This protein binds this small molecule.
Small molecule (SMILES): Cc1ccc(Oc2nc3cc(-c4ccc5c(ccn5C)c4)c(Cl)cc3[nH]2)cc1C(=O)O

Sequence of chain 1.A:
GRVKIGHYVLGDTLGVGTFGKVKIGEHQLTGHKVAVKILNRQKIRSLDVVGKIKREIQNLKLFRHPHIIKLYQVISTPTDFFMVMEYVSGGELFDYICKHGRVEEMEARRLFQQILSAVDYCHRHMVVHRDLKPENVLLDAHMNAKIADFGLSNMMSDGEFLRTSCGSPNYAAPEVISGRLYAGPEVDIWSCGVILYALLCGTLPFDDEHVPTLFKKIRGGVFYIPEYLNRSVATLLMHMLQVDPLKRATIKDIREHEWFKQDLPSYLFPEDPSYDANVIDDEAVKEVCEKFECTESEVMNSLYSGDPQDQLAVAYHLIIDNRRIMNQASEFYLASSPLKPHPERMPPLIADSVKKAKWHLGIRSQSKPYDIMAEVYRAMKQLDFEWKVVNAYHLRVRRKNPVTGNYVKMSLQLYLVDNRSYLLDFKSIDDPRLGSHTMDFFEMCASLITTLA

Binding-site contacts:
Ligand atom O25 contacts residue ASN48 of chain 1.A at 3.6 Å.
Ligand atom C31 contacts residue ARG99 of chain 1.B at 3.8 Å.
Ligand atom C3 contacts residue VAL129 of chain 1.B at 3.7 Å (hydrophobic).
Ligand atom N21 contacts residue ASP88 of chain 1.A at 2.7 Å (salt-bridge).
Ligand atom C13 contacts residue ARG99 of chain 1.B at 3.5 Å.
Ligand atom C11 contacts residue ARG99 of chain 1.B at 3.8 Å.
Ligand atom C5 contacts residue VAL129 of chain 1.B at 3.6 Å (hydrophobic).
Ligand atom C7 contacts residue ILE46 of chain 1.A at 3.8 Å (hydrophobic).
Ligand atom C30 contacts residue LYS51 of chain 1.A at 3.1 Å.
Ligand atom C1 contacts residue SEP124 of chain 1.B at 3.4 Å.
Ligand atom C28 contacts residue GLY28 of chain 1.A at 3.8 Å.
Ligand atom C31 contacts residue LYS51 of chain 1.A at 3.5 Å.
Ligand atom C23 contacts residue ARG99 of chain 1.B at 3.5 Å.
Ligand atom CL1 contacts residue VAL129 of chain 1.B at 3.5 Å.
Ligand atom N22 contacts residue ARG99 of chain 1.B at 3.5 Å.
Ligand atom C8 contacts residue LEU18 of chain 1.A at 3.5 Å (hydrophobic).
Ligand atom N21 contacts residue ILE46 of chain 1.A at 3.4 Å.
Ligand atom C23 contacts residue ASP88 of chain 1.A at 3.7 Å.
Ligand atom C4 contacts residue ASN127 of chain 1.B at 3.8 Å.
Ligand atom C12 contacts residue ARG99 of chain 1.B at 3.6 Å.
Ligand atom C5 contacts residue LYS31 of chain 1.A at 3.8 Å.
Ligand atom C3 contacts residue ASN127 of chain 1.B at 3.8 Å.
Ligand atom C14 contacts residue ASN127 of chain 1.B at 3.6 Å.
Ligand atom C8 contacts residue LYS31 of chain 1.A at 3.8 Å.
Ligand atom C18 contacts residue LYS51 of chain 1.A at 3.4 Å.
Ligand atom C29 contacts residue LYS51 of chain 1.A at 3.4 Å.
Ligand atom C6 contacts residue LYS31 of chain 1.A at 3.5 Å.
Ligand atom N21 contacts residue ARG99 of chain 1.B at 3.5 Å (salt-bridge).
Ligand atom C14 contacts residue ARG99 of chain 1.B at 3.6 Å.
Ligand atom C1 contacts residue THR122 of chain 1.B at 3.7 Å.
Ligand atom C28 contacts residue LYS29 of chain 1.A at 3.5 Å.
Ligand atom C12 contacts residue ASP88 of chain 1.A at 3.6 Å.
Ligand atom C12 contacts residue ILE46 of chain 1.A at 3.5 Å (hydrophobic).
Ligand atom O20 contacts residue LYS29 of chain 1.A at 3.5 Å (salt-bridge).
Ligand atom C7 contacts residue ARG99 of chain 1.B at 3.8 Å.
Ligand atom O19 contacts residue LYS51 of chain 1.A at 2.9 Å (salt-bridge).
Ligand atom C1 contacts residue ARG123 of chain 1.B at 3.4 Å.
Ligand atom C11 contacts residue ILE46 of chain 1.A at 3.8 Å (hydrophobic).
Ligand atom C21 contacts residue LYS31 of chain 1.A at 3.5 Å.
Ligand atom C4 contacts residue VAL129 of chain 1.B at 3.5 Å (hydrophobic).

Sequence of chain 1.B:
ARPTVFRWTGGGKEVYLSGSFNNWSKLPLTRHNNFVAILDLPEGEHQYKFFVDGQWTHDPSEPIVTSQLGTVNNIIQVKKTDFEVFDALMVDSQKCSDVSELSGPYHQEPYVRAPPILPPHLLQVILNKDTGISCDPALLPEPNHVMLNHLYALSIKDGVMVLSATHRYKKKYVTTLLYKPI